The small molecule below binds the protein below.
Small molecule (SMILES): CCCCC[N+](CCCCC)(CCCCC)CCCCC

Sequence of chain 1.D:
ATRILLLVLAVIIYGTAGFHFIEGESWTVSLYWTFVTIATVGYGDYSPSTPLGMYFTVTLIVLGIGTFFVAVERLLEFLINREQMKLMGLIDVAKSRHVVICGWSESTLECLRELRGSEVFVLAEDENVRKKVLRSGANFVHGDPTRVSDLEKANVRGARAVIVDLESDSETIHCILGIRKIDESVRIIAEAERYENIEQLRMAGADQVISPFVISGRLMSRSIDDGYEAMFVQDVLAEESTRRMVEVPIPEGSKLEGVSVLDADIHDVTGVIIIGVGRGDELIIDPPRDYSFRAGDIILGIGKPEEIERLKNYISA

Binding-site contacts:
Ligand atom C17 contacts residue THR59 of chain 1.A at 4.3 Å.
Ligand atom C10 contacts residue PHE87 of chain 1.D at 4.0 Å (hydrophobic).
Ligand atom C10 contacts residue ALA58 of chain 1.D at 4.1 Å (hydrophobic).
Ligand atom C19 contacts residue ILE84 of chain 1.B at 3.9 Å (hydrophobic).
Ligand atom C18 contacts residue ALA58 of chain 1.A at 3.8 Å (hydrophobic).
Ligand atom C20 contacts residue ILE57 of chain 1.A at 3.9 Å (hydrophobic).
Ligand atom C15 contacts residue ALA58 of chain 1.C at 4.2 Å (hydrophobic).
Ligand atom C13 contacts residue THR59 of chain 1.C at 3.6 Å.
Ligand atom C16 contacts residue K1 of chain 1.K at 3.7 Å.
Ligand atom C09 contacts residue PHE87 of chain 1.D at 4.3 Å (hydrophobic).
Ligand atom C10 contacts residue ILE57 of chain 1.D at 4.1 Å (hydrophobic).
Ligand atom C14 contacts residue PHE87 of chain 1.C at 4.2 Å (hydrophobic).
Ligand atom C09 contacts residue ALA58 of chain 1.D at 4.3 Å (hydrophobic).
Ligand atom C05 contacts residue ILE57 of chain 1.B at 4.2 Å (hydrophobic).
Ligand atom C11 contacts residue THR59 of chain 1.C at 3.8 Å.
Ligand atom C05 contacts residue PHE87 of chain 1.B at 4.1 Å (hydrophobic).
Ligand atom C07 contacts residue THR59 of chain 1.D at 4.2 Å.
Ligand atom C08 contacts residue PHE87 of chain 1.D at 3.8 Å (hydrophobic).
Ligand atom C20 contacts residue PHE87 of chain 1.A at 4.0 Å (hydrophobic).
Ligand atom C14 contacts residue ILE84 of chain 1.D at 3.8 Å (hydrophobic).
Ligand atom C04 contacts residue ILE84 of chain 1.C at 3.6 Å (hydrophobic).
Ligand atom C19 contacts residue ALA58 of chain 1.A at 4.2 Å (hydrophobic).
Ligand atom C11 contacts residue K1 of chain 1.K at 3.7 Å.
Ligand atom C20 contacts residue ALA58 of chain 1.A at 4.1 Å (hydrophobic).
Ligand atom C05 contacts residue ALA58 of chain 1.B at 4.1 Å (hydrophobic).
Ligand atom C16 contacts residue THR59 of chain 1.A at 3.8 Å.
Ligand atom C15 contacts residue ILE84 of chain 1.D at 4.0 Å (hydrophobic).
Ligand atom C18 contacts residue THR59 of chain 1.A at 3.5 Å.
Ligand atom C15 contacts residue PHE87 of chain 1.C at 4.0 Å (hydrophobic).
Ligand atom C04 contacts residue ALA58 of chain 1.B at 4.3 Å (hydrophobic).
Ligand atom C16 contacts residue THR59 of chain 1.B at 4.3 Å.
Ligand atom C15 contacts residue ILE57 of chain 1.C at 3.9 Å (hydrophobic).
Ligand atom C19 contacts residue PHE87 of chain 1.A at 4.2 Å (hydrophobic).
Ligand atom C11 contacts residue THR59 of chain 1.D at 4.2 Å.
Ligand atom C02 contacts residue THR59 of chain 1.B at 4.3 Å.
Ligand atom C13 contacts residue ALA58 of chain 1.C at 3.9 Å (hydrophobic).
Ligand atom C14 contacts residue ALA58 of chain 1.C at 4.2 Å (hydrophobic).
Ligand atom C09 contacts residue ILE84 of chain 1.A at 3.6 Å (hydrophobic).
Ligand atom C03 contacts residue PHE87 of chain 1.B at 3.9 Å (hydrophobic).
Ligand atom C20 contacts residue ILE84 of chain 1.B at 4.0 Å (hydrophobic).

Sequence of chain 1.C:
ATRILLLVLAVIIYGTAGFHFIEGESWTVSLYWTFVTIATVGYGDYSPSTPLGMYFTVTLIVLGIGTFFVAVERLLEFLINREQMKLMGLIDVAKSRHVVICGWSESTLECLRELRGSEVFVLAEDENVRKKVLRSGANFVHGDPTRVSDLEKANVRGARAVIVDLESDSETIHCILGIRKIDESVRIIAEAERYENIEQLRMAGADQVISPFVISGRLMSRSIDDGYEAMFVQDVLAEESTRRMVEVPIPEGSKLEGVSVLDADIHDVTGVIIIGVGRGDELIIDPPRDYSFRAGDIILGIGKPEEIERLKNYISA

Sequence of chain 1.B:
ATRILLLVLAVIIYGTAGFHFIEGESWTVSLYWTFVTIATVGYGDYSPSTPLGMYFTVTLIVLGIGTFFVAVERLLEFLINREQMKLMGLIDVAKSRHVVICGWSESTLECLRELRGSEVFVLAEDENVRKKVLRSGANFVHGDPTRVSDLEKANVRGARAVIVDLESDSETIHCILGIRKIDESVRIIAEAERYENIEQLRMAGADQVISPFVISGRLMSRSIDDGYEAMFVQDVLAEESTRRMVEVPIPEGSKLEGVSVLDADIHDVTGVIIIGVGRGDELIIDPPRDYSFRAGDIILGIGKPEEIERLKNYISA

Sequence of chain 1.A:
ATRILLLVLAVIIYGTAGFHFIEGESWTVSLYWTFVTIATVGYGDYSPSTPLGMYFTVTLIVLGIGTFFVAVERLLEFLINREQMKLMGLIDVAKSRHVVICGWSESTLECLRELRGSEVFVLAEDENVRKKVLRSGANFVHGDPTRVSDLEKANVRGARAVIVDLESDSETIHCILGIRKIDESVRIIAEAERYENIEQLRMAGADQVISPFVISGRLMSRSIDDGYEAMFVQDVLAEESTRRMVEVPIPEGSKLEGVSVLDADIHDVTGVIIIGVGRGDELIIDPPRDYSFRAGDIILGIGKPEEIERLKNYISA